Binding-site contacts:
Ligand atom O contacts residue VAL191 of chain 1.B at 3.6 Å.
Ligand atom CE1 contacts residue ARG158 of chain 1.B at 3.2 Å.
Ligand atom OH contacts residue ARG158 of chain 1.B at 3.8 Å.
Ligand atom CD2 contacts residue ILE195 of chain 1.B at 4.0 Å (hydrophobic).
Ligand atom CE1 contacts residue VAL191 of chain 1.B at 3.8 Å (hydrophobic).
Ligand atom CB contacts residue ARG158 of chain 1.B at 3.6 Å.
Ligand atom OE1 contacts residue ARG165 of chain 1.B at 3.1 Å (salt-bridge).
Ligand atom OE1 contacts residue LEU198 of chain 1.B at 3.9 Å.
Ligand atom CE2 contacts residue ARG158 of chain 1.B at 3.8 Å.
Ligand atom OE2 contacts residue ARG165 of chain 1.B at 2.9 Å (salt-bridge).
Ligand atom CD1 contacts residue LYS194 of chain 1.B at 4.1 Å.
Ligand atom CG contacts residue ARG165 of chain 1.B at 4.2 Å.
Ligand atom CE1 contacts residue GLU182 of chain 1.B at 3.9 Å.
Ligand atom CG contacts residue LYS162 of chain 1.B at 3.8 Å.
Ligand atom OE2 contacts residue ARG158 of chain 1.B at 4.2 Å.
Ligand atom O contacts residue LYS194 of chain 1.B at 2.9 Å (salt-bridge).
Ligand atom CD1 contacts residue LEU198 of chain 1.B at 4.3 Å (hydrophobic).
Ligand atom CD2 contacts residue ARG158 of chain 1.B at 3.9 Å.
Ligand atom C contacts residue LYS194 of chain 1.B at 4.3 Å.
Ligand atom CA contacts residue LYS194 of chain 1.B at 4.0 Å.
Ligand atom OH contacts residue PHE161 of chain 1.B at 3.6 Å.
Ligand atom OE1 contacts residue ARG158 of chain 1.B at 4.4 Å.
Ligand atom CD1 contacts residue ARG165 of chain 1.B at 4.3 Å.
Ligand atom CG contacts residue ARG158 of chain 1.B at 3.6 Å.
Ligand atom OH contacts residue ARG165 of chain 1.B at 4.3 Å.
Ligand atom CD contacts residue LYS162 of chain 1.B at 3.6 Å.
Ligand atom C contacts residue LYS194 of chain 1.B at 4.1 Å.
Ligand atom CD contacts residue ARG165 of chain 1.B at 3.9 Å.
Ligand atom OE2 contacts residue LEU198 of chain 1.B at 3.5 Å.
Ligand atom NE1 contacts residue LYS194 of chain 1.B at 4.0 Å.
Ligand atom O contacts residue LYS194 of chain 1.B at 3.9 Å.
Ligand atom CD contacts residue LEU198 of chain 1.B at 3.5 Å (hydrophobic).
Ligand atom CD1 contacts residue ARG158 of chain 1.B at 3.2 Å.
Ligand atom CG contacts residue LEU198 of chain 1.B at 3.8 Å (hydrophobic).
Ligand atom OE2 contacts residue LYS162 of chain 1.B at 3.7 Å.
Ligand atom OE1 contacts residue LYS162 of chain 1.B at 4.1 Å.
Ligand atom CD2 contacts residue LYS194 of chain 1.B at 3.7 Å.
Ligand atom CD1 contacts residue VAL191 of chain 1.B at 3.9 Å (hydrophobic).
Ligand atom CZ contacts residue ARG158 of chain 1.B at 3.5 Å.
Ligand atom CB contacts residue ARG165 of chain 1.B at 4.3 Å.

Sequence of chain 1.B:
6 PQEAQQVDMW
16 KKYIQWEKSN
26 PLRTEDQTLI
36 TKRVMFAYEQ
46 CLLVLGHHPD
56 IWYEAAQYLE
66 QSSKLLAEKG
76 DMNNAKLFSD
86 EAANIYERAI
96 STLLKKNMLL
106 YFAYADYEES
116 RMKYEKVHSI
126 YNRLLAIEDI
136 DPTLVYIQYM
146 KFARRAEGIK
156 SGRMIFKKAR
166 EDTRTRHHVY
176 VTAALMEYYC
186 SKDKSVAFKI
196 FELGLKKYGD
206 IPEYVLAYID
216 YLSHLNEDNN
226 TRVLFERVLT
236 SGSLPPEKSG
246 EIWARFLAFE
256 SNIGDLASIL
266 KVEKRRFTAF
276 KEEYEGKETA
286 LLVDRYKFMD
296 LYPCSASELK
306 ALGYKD

This small molecule binds to this protein.
Small molecule (SMILES): CC(C)C[C@H](NC(=O)[C@H](Cc1c[nH]c2ccccc12)NC(=O)[C@H](CCC(=O)O)NC(=O)[C@H](CCC(=O)O)NC(=O)[C@H](CCC(=O)O)NC(=O)[C@@H](N)CCC(=O)O)C(=O)N[C@@H](Cc1ccc(O)cc1)C(=O)NCC=O